Sequence of chain 1.A:
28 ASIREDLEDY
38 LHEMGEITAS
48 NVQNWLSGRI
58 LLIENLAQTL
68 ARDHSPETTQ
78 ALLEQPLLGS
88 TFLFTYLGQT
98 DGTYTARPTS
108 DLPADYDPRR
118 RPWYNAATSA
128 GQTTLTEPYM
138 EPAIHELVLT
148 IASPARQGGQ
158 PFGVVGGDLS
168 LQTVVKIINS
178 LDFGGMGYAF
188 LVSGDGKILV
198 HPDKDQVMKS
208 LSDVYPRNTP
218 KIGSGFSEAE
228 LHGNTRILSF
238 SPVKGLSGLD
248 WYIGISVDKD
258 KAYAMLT

This protein binds this small molecule.
Small molecule (SMILES): NC(=O)CC[C@H](N)C(=O)O

Binding-site contacts:
Ligand atom O contacts residue TYR136 of chain 1.A at 3.3 Å (h-bond).
Ligand atom O contacts residue PRO139 of chain 1.A at 3.5 Å.
Ligand atom CB contacts residue TYR113 of chain 1.A at 3.8 Å (hydrophobic).
Ligand atom OXT contacts residue ARG118 of chain 1.A at 3.4 Å (salt-bridge).
Ligand atom CB contacts residue ASP165 of chain 1.A at 3.8 Å.
Ligand atom OXT contacts residue TRP120 of chain 1.A at 3.1 Å (h-bond).
Ligand atom CB contacts residue GLU138 of chain 1.A at 4.1 Å.
Ligand atom NE2 contacts residue SER107 of chain 1.A at 2.4 Å (h-bond).
Ligand atom CD contacts residue LEU109 of chain 1.A at 3.9 Å (hydrophobic).
Ligand atom CD contacts residue TYR101 of chain 1.A at 3.0 Å (hydrophobic).
Ligand atom C contacts residue TRP120 of chain 1.A at 3.4 Å (hydrophobic).
Ligand atom NE2 contacts residue LEU109 of chain 1.A at 3.4 Å.
Ligand atom OE1 contacts residue PHE91 of chain 1.A at 3.5 Å.
Ligand atom OE1 contacts residue TYR93 of chain 1.A at 3.6 Å.
Ligand atom NE2 contacts residue PHE91 of chain 1.A at 3.8 Å.
Ligand atom C contacts residue TYR113 of chain 1.A at 3.6 Å (hydrophobic).
Ligand atom C contacts residue TYR136 of chain 1.A at 3.9 Å (hydrophobic).
Ligand atom CA contacts residue TYR93 of chain 1.A at 3.8 Å (hydrophobic).
Ligand atom N contacts residue GLU138 of chain 1.A at 2.5 Å (salt-bridge).
Ligand atom N contacts residue PRO139 of chain 1.A at 3.8 Å.
Ligand atom N contacts residue TYR136 of chain 1.A at 3.9 Å.
Ligand atom CA contacts residue TYR136 of chain 1.A at 3.8 Å (hydrophobic).
Ligand atom CG contacts residue GLU138 of chain 1.A at 3.6 Å.
Ligand atom CA contacts residue GLU138 of chain 1.A at 3.8 Å.
Ligand atom CD contacts residue PHE91 of chain 1.A at 3.7 Å (hydrophobic).
Ligand atom CG contacts residue TYR101 of chain 1.A at 3.4 Å (hydrophobic).
Ligand atom CB contacts residue TYR93 of chain 1.A at 3.5 Å (hydrophobic).
Ligand atom NE2 contacts residue TYR101 of chain 1.A at 3.9 Å.
Ligand atom CB contacts residue TYR101 of chain 1.A at 3.1 Å (hydrophobic).
Ligand atom C contacts residue ARG118 of chain 1.A at 3.6 Å.
Ligand atom CA contacts residue ASP165 of chain 1.A at 3.2 Å.
Ligand atom OXT contacts residue TYR113 of chain 1.A at 2.4 Å (h-bond).
Ligand atom C contacts residue PRO139 of chain 1.A at 4.0 Å (hydrophobic).
Ligand atom CG contacts residue LEU109 of chain 1.A at 3.9 Å (hydrophobic).
Ligand atom O contacts residue TRP120 of chain 1.A at 3.8 Å.
Ligand atom CD contacts residue SER107 of chain 1.A at 3.7 Å.
Ligand atom O contacts residue ARG118 of chain 1.A at 2.6 Å (salt-bridge).
Ligand atom OE1 contacts residue TYR101 of chain 1.A at 2.5 Å (h-bond).
Ligand atom N contacts residue ASP165 of chain 1.A at 2.9 Å (salt-bridge).
Ligand atom OE1 contacts residue ALA103 of chain 1.A at 3.4 Å.